Sequence of chain 13.C:
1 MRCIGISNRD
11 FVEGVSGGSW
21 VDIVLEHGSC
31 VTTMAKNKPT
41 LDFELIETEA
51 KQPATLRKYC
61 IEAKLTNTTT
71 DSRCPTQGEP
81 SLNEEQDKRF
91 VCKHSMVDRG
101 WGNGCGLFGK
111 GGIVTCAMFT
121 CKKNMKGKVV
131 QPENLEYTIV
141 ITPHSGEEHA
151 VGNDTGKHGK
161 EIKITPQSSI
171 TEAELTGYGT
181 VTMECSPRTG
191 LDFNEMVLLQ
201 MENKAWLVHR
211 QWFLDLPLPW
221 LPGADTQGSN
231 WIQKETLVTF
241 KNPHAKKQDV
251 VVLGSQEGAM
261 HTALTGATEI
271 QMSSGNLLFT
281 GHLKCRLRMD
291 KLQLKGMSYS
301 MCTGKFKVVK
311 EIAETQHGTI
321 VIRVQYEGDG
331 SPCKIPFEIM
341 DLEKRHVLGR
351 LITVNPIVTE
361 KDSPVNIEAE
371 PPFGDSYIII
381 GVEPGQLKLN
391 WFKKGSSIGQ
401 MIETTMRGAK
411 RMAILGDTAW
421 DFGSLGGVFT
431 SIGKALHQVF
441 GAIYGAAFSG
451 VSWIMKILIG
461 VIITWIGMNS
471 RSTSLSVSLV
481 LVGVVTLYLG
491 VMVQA

This small molecule binds to this protein.
Small molecule (SMILES): CC(=O)N[C@H]1[C@H](O[C@H]2[C@H](O)[C@@H](NC(C)=O)CO[C@@H]2CO)O[C@H](CO)[C@@H](O)[C@@H]1O

Sequence of chain 13.E:
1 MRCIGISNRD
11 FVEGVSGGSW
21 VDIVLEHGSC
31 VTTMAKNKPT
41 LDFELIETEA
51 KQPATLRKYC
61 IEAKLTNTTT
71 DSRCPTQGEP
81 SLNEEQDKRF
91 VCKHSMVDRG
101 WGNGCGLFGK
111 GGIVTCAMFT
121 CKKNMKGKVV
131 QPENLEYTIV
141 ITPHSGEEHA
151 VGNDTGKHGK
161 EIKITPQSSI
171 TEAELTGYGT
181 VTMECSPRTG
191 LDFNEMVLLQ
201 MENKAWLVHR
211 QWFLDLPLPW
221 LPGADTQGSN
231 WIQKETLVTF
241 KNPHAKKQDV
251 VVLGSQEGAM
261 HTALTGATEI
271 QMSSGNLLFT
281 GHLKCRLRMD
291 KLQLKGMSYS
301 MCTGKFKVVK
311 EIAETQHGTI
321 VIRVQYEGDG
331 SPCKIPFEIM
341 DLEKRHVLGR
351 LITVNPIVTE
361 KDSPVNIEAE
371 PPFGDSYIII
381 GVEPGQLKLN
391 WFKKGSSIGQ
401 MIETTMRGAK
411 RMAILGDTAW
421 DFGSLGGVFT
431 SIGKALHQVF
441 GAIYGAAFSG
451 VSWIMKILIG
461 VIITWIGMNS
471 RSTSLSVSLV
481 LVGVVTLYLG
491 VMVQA

Binding-site contacts:
Ligand atom O5 contacts residue THR155 of chain 13.C at 3.8 Å.
Ligand atom C8 contacts residue ASN153 of chain 13.C at 3.9 Å.
Ligand atom C7 contacts residue GLY102 of chain 13.E at 4.0 Å.
Ligand atom N2 contacts residue ASN153 of chain 13.C at 3.2 Å (h-bond).
Ligand atom C1 contacts residue HIS158 of chain 13.C at 4.1 Å.
Ligand atom C6 contacts residue GLY156 of chain 13.C at 3.8 Å.
Ligand atom O3 contacts residue HIS149 of chain 13.C at 4.2 Å.
Ligand atom C8 contacts residue TRP101 of chain 13.E at 4.4 Å (hydrophobic).
Ligand atom O7 contacts residue ASN103 of chain 13.E at 4.5 Å.
Ligand atom O7 contacts residue GLY102 of chain 13.E at 3.0 Å (h-bond).
Ligand atom O7 contacts residue TRP101 of chain 13.E at 3.4 Å (h-bond).
Ligand atom C4 contacts residue ASN153 of chain 13.C at 4.2 Å.
Ligand atom C1 contacts residue ASN153 of chain 13.C at 1.4 Å.
Ligand atom C5 contacts residue HIS149 of chain 13.C at 3.6 Å.
Ligand atom C6 contacts residue HIS158 of chain 13.C at 3.9 Å.
Ligand atom C5 contacts residue HIS158 of chain 13.C at 4.2 Å.
Ligand atom O5 contacts residue ASN153 of chain 13.C at 2.2 Å (h-bond).
Ligand atom C2 contacts residue HIS149 of chain 13.C at 3.6 Å.
Ligand atom C4 contacts residue HIS149 of chain 13.C at 3.7 Å.
Ligand atom C2 contacts residue ASN153 of chain 13.C at 2.6 Å.
Ligand atom C3 contacts residue ASN153 of chain 13.C at 3.9 Å.
Ligand atom C6 contacts residue HIS149 of chain 13.C at 4.1 Å.
Ligand atom C3 contacts residue HIS149 of chain 13.C at 4.3 Å.
Ligand atom O6 contacts residue HIS149 of chain 13.C at 3.6 Å.
Ligand atom C1 contacts residue HIS149 of chain 13.C at 3.7 Å.
Ligand atom C8 contacts residue HIS149 of chain 13.C at 3.5 Å.
Ligand atom C1 contacts residue THR155 of chain 13.C at 3.7 Å.
Ligand atom O6 contacts residue HIS158 of chain 13.C at 3.4 Å.
Ligand atom C7 contacts residue ASN153 of chain 13.C at 3.6 Å.
Ligand atom O7 contacts residue ASN153 of chain 13.C at 4.0 Å.
Ligand atom C5 contacts residue GLY156 of chain 13.C at 4.0 Å.
Ligand atom O5 contacts residue GLY156 of chain 13.C at 3.9 Å.
Ligand atom C8 contacts residue ALA150 of chain 13.C at 4.5 Å (hydrophobic).
Ligand atom O5 contacts residue HIS158 of chain 13.C at 3.2 Å.
Ligand atom O5 contacts residue HIS149 of chain 13.C at 3.8 Å.
Ligand atom C5 contacts residue ASN153 of chain 13.C at 3.6 Å.
Ligand atom C7 contacts residue TRP101 of chain 13.E at 4.3 Å (hydrophobic).